Sequence of chain 1.C:
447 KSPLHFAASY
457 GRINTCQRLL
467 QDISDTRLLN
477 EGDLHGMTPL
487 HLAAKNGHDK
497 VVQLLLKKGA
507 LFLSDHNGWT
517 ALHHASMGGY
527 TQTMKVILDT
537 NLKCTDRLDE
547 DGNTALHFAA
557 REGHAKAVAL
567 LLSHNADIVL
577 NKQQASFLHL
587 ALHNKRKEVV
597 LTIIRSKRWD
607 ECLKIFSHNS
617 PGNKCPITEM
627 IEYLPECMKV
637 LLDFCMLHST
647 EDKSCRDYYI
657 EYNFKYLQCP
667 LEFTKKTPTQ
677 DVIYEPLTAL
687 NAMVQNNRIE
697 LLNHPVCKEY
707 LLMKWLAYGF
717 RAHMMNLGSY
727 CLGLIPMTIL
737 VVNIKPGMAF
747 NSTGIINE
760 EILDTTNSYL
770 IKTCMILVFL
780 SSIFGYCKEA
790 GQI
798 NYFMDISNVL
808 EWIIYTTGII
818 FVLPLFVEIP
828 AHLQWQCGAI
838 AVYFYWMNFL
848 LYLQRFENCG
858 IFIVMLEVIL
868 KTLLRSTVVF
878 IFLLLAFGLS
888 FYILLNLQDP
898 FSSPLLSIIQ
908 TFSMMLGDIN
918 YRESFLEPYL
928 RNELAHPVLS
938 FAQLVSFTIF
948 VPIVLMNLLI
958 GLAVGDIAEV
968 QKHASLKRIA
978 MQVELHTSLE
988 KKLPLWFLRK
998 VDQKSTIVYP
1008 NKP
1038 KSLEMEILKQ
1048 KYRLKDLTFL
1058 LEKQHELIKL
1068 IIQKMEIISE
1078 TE

This small molecule binds to this protein.
Small molecule (SMILES): Cn1c(=O)c2c(ncn2CC(=O)Nc2nc(-c3ccc(N=[N+]=N)cc3)cs2)n(C)c1=O

Binding-site contacts:
Ligand atom C5 contacts residue TRP711 of chain 1.C at 3.7 Å (hydrophobic).
Ligand atom C9 contacts residue PHE853 of chain 1.C at 3.9 Å (hydrophobic).
Ligand atom C17 contacts residue MET720 of chain 1.C at 3.6 Å (hydrophobic).
Ligand atom O1 contacts residue HIS983 of chain 1.C at 3.5 Å.
Ligand atom O contacts residue ASN855 of chain 1.C at 2.2 Å (h-bond).
Ligand atom C4 contacts residue GLN979 of chain 1.C at 3.9 Å.
Ligand atom C3 contacts residue TRP711 of chain 1.C at 3.8 Å (hydrophobic).
Ligand atom O contacts residue GLU854 of chain 1.C at 4.0 Å.
Ligand atom O2 contacts residue PHE853 of chain 1.C at 3.7 Å.
Ligand atom N contacts residue GLU854 of chain 1.C at 3.8 Å.
Ligand atom N3 contacts residue TRP711 of chain 1.C at 3.8 Å.
Ligand atom C14 contacts residue LEU850 of chain 1.C at 4.0 Å (hydrophobic).
Ligand atom C11 contacts residue PHE853 of chain 1.C at 3.8 Å (hydrophobic).
Ligand atom C8 contacts residue TRP711 of chain 1.C at 3.9 Å (hydrophobic).
Ligand atom C15 contacts residue PHE853 of chain 1.C at 3.9 Å (hydrophobic).
Ligand atom C4 contacts residue TRP711 of chain 1.C at 3.7 Å (hydrophobic).
Ligand atom N1 contacts residue TRP711 of chain 1.C at 3.9 Å.
Ligand atom N2 contacts residue TRP711 of chain 1.C at 3.7 Å.
Ligand atom C17 contacts residue PHE853 of chain 1.C at 3.5 Å (hydrophobic).
Ligand atom C8 contacts residue GLU854 of chain 1.C at 3.5 Å.
Ligand atom O1 contacts residue TRP711 of chain 1.C at 3.6 Å.
Ligand atom C contacts residue ASN855 of chain 1.C at 3.4 Å.
Ligand atom O2 contacts residue GLU854 of chain 1.C at 3.2 Å (salt-bridge).
Ligand atom C6 contacts residue TRP711 of chain 1.C at 3.6 Å (hydrophobic).
Ligand atom O2 contacts residue TRP711 of chain 1.C at 4.0 Å.
Ligand atom N5 contacts residue ASN855 of chain 1.C at 3.7 Å.
Ligand atom S contacts residue PHE716 of chain 1.C at 3.3 Å.
Ligand atom C17 contacts residue PHE716 of chain 1.C at 4.0 Å (hydrophobic).
Ligand atom C6 contacts residue LEU707 of chain 1.C at 3.9 Å (hydrophobic).
Ligand atom N6 contacts residue LEU850 of chain 1.C at 3.4 Å.
Ligand atom O1 contacts residue GLN979 of chain 1.C at 3.5 Å.
Ligand atom C7 contacts residue TRP711 of chain 1.C at 3.8 Å (hydrophobic).
Ligand atom C5 contacts residue ARG852 of chain 1.C at 3.8 Å.
Ligand atom C16 contacts residue PHE853 of chain 1.C at 3.6 Å (hydrophobic).
Ligand atom C7 contacts residue GLU854 of chain 1.C at 3.6 Å.
Ligand atom N7 contacts residue LEU850 of chain 1.C at 3.9 Å.
Ligand atom C10 contacts residue PHE853 of chain 1.C at 3.4 Å (hydrophobic).
Ligand atom C1 contacts residue GLU854 of chain 1.C at 3.9 Å.
Ligand atom C6 contacts residue GLN979 of chain 1.C at 3.8 Å.
Ligand atom N5 contacts residue PHE853 of chain 1.C at 3.5 Å.